Sequence of chain 1.C:
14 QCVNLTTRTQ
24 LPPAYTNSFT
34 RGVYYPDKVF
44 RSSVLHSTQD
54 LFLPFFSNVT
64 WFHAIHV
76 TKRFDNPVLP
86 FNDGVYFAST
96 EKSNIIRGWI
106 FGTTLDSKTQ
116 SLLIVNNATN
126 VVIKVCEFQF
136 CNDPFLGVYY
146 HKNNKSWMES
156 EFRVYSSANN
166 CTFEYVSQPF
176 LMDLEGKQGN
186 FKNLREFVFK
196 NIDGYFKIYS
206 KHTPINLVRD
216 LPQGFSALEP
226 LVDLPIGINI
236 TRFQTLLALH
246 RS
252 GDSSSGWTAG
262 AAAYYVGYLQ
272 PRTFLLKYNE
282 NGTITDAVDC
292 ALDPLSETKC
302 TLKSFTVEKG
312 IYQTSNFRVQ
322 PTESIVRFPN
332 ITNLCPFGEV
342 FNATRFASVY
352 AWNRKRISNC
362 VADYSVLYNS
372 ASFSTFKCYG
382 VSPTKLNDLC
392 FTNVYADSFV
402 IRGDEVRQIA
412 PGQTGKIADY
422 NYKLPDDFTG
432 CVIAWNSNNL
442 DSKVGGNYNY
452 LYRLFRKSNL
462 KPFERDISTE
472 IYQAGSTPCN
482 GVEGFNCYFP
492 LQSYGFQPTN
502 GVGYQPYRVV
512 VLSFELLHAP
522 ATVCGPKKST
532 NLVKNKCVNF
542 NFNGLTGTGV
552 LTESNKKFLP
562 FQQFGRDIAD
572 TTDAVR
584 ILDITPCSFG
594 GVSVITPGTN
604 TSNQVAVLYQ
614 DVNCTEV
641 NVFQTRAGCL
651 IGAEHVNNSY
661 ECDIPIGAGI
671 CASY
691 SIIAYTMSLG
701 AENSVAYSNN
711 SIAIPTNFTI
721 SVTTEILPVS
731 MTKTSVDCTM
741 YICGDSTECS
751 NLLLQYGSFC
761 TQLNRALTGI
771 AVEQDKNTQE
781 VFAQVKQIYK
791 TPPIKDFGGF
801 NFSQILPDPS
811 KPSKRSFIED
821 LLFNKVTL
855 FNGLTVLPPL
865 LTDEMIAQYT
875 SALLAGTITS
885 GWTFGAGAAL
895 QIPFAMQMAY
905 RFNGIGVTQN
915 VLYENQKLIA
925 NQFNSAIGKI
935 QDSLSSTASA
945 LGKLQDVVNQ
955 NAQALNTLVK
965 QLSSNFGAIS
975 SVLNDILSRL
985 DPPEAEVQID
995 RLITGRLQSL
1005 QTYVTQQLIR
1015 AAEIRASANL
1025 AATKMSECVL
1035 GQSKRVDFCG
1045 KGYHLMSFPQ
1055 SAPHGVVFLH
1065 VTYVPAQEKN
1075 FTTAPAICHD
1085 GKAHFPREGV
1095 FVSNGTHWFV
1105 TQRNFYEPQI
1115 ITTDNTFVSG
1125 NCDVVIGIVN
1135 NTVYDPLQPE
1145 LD

This protein binds this small molecule.
Small molecule (SMILES): CC(=O)N[C@@H]1[C@@H](O)[C@H](O)[C@@H](CO)O[C@H]1O

Binding-site contacts:
Ligand atom C1 contacts residue ASP796 of chain 1.A at 3.9 Å.
Ligand atom N2 contacts residue ASN709 of chain 1.C at 2.9 Å (h-bond).
Ligand atom C8 contacts residue ASN709 of chain 1.C at 4.4 Å.
Ligand atom C8 contacts residue ILE1130 of chain 1.C at 3.7 Å (hydrophobic).
Ligand atom O5 contacts residue ASN709 of chain 1.C at 2.4 Å (h-bond).
Ligand atom C1 contacts residue ASN709 of chain 1.C at 1.4 Å.
Ligand atom O5 contacts residue ASP796 of chain 1.A at 3.4 Å (salt-bridge).
Ligand atom C3 contacts residue ASN709 of chain 1.C at 3.8 Å.
Ligand atom C8 contacts residue GLY1131 of chain 1.C at 3.6 Å.
Ligand atom O7 contacts residue ILE1130 of chain 1.C at 3.9 Å.
Ligand atom C4 contacts residue ASN709 of chain 1.C at 4.2 Å.
Ligand atom C7 contacts residue ASN709 of chain 1.C at 3.2 Å.
Ligand atom C7 contacts residue ILE1130 of chain 1.C at 4.3 Å (hydrophobic).
Ligand atom C5 contacts residue ASN709 of chain 1.C at 3.7 Å.
Ligand atom C2 contacts residue ASN709 of chain 1.C at 2.4 Å.
Ligand atom O7 contacts residue ASN709 of chain 1.C at 3.1 Å (h-bond).

Sequence of chain 1.A:
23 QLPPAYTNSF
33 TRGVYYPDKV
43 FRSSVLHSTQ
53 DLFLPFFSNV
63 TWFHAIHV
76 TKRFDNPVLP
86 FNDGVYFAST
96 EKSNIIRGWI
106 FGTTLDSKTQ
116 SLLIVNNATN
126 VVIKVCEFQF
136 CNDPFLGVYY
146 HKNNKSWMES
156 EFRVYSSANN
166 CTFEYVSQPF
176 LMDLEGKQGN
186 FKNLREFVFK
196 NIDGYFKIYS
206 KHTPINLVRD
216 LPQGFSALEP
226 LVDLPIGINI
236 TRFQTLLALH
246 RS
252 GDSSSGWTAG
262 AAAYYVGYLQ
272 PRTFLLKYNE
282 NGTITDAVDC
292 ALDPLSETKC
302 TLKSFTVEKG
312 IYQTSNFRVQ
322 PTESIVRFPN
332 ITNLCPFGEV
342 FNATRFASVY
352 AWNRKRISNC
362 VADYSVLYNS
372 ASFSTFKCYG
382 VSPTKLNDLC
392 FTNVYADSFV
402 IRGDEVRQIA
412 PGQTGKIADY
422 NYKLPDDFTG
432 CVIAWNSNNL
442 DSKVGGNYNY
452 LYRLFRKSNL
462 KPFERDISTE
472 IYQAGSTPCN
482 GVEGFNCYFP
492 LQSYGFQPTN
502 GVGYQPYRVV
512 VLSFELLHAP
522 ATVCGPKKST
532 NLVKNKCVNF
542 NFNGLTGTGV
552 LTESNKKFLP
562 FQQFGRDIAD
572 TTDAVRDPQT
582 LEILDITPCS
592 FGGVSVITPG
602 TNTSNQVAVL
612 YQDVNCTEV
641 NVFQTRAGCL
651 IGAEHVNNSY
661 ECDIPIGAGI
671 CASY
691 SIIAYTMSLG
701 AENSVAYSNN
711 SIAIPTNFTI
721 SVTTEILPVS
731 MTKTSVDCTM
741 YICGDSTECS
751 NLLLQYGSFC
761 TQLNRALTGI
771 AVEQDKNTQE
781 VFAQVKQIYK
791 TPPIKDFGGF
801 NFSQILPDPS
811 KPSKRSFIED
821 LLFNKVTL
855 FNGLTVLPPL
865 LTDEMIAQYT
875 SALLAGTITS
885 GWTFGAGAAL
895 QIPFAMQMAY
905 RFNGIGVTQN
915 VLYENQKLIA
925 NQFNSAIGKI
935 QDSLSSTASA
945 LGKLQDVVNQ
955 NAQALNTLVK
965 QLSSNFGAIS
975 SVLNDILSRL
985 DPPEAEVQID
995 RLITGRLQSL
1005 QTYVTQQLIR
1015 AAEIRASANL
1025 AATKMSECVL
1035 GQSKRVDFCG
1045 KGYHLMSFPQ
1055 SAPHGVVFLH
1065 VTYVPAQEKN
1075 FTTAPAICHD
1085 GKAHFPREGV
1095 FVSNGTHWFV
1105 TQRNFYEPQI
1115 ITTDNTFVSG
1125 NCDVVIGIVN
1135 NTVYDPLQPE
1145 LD